Binding-site contacts:
Ligand atom O2' contacts residue ASP131 of chain 1.A at 2.7 Å (salt-bridge).
Ligand atom S5' contacts residue ASP184 of chain 1.A at 3.5 Å (salt-bridge).
Ligand atom CS contacts residue GLU111 of chain 1.A at 3.4 Å.
Ligand atom N7 contacts residue ALA194 of chain 1.A at 3.7 Å.
Ligand atom N7 contacts residue ILE193 of chain 1.A at 3.5 Å.
Ligand atom N3 contacts residue ASP131 of chain 1.A at 3.7 Å.
Ligand atom O2' contacts residue ASP133 of chain 1.A at 3.6 Å.
Ligand atom C4 contacts residue ILE132 of chain 1.A at 3.6 Å (hydrophobic).
Ligand atom N1 contacts residue ASP163 of chain 1.A at 3.7 Å.
Ligand atom C2 contacts residue GLY164 of chain 1.A at 3.5 Å.
Ligand atom O2' contacts residue GLN56 of chain 1.A at 3.0 Å (h-bond).
Ligand atom C5' contacts residue ASP184 of chain 1.A at 3.2 Å.
Ligand atom C8 contacts residue ILE193 of chain 1.A at 3.5 Å (hydrophobic).
Ligand atom C8 contacts residue THR186 of chain 1.A at 3.3 Å.
Ligand atom C4 contacts residue LEU185 of chain 1.A at 3.6 Å (hydrophobic).
Ligand atom S5' contacts residue GLY110 of chain 1.A at 3.7 Å.
Ligand atom O2' contacts residue ILE132 of chain 1.A at 3.7 Å.
Ligand atom N6 contacts residue ILE193 of chain 1.A at 3.0 Å (h-bond).
Ligand atom S5' contacts residue GLU111 of chain 1.A at 3.5 Å (salt-bridge).
Ligand atom O3' contacts residue VAL136 of chain 1.A at 3.5 Å.
Ligand atom C2 contacts residue VAL130 of chain 1.A at 3.7 Å (hydrophobic).
Ligand atom C5' contacts residue THR186 of chain 1.A at 3.7 Å.
Ligand atom N1 contacts residue GLY164 of chain 1.A at 2.9 Å (h-bond).
Ligand atom N3 contacts residue ILE132 of chain 1.A at 3.2 Å (h-bond).
Ligand atom N6 contacts residue ASP163 of chain 1.A at 2.9 Å (salt-bridge).
Ligand atom S5' contacts residue GLY109 of chain 1.A at 3.7 Å.
Ligand atom C4' contacts residue ASP131 of chain 1.A at 3.4 Å.
Ligand atom S5' contacts residue SPD1 of chain 1.D at 3.1 Å.
Ligand atom C2' contacts residue ASP131 of chain 1.A at 3.5 Å.
Ligand atom O3' contacts residue ASP131 of chain 1.A at 2.7 Å (salt-bridge).
Ligand atom C5' contacts residue LEU185 of chain 1.A at 3.7 Å (hydrophobic).
Ligand atom O4' contacts residue GLY108 of chain 1.A at 3.7 Å.
Ligand atom C2 contacts residue ILE132 of chain 1.A at 3.4 Å (hydrophobic).
Ligand atom N6 contacts residue LEU197 of chain 1.A at 3.6 Å.
Ligand atom C1' contacts residue ASP131 of chain 1.A at 3.4 Å.
Ligand atom C4' contacts residue ASP184 of chain 1.A at 3.7 Å.
Ligand atom CS contacts residue LEU70 of chain 1.A at 3.7 Å (hydrophobic).
Ligand atom C3' contacts residue ASP131 of chain 1.A at 3.4 Å.
Ligand atom O4' contacts residue LEU185 of chain 1.A at 3.6 Å.
Ligand atom O4' contacts residue THR186 of chain 1.A at 3.5 Å (h-bond).

Sequence of chain 1.A:
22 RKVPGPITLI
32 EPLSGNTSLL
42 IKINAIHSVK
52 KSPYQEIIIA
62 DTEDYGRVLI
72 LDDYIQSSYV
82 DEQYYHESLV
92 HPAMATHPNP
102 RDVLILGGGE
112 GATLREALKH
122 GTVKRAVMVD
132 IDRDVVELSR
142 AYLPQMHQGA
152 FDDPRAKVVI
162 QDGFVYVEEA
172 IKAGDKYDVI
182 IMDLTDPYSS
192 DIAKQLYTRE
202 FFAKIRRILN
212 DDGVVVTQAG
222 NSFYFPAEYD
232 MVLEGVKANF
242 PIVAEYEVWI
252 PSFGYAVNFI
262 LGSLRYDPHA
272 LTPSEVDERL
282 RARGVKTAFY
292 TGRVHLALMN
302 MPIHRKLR

The protein below binds the small molecule below.
Small molecule (SMILES): CSC[C@H]1O[C@@H](n2cnc3c(N)ncnc32)[C@H](O)[C@@H]1O